The small molecule below binds the protein below.
Small molecule (SMILES): CC(=O)N[C@@H]1[C@@H](O)[C@H](O)[C@@H](CO)O[C@H]1O

Binding-site contacts:
Ligand atom C7 contacts residue ASN403 of chain 1.A at 3.3 Å.
Ligand atom O5 contacts residue ASN403 of chain 1.A at 2.4 Å (h-bond).
Ligand atom C2 contacts residue ASN403 of chain 1.A at 2.4 Å.
Ligand atom C1 contacts residue LEU377 of chain 1.A at 4.2 Å (hydrophobic).
Ligand atom C5 contacts residue LEU377 of chain 1.A at 4.2 Å (hydrophobic).
Ligand atom C1 contacts residue ASN403 of chain 1.A at 1.4 Å.
Ligand atom N2 contacts residue ASN403 of chain 1.A at 2.8 Å (h-bond).
Ligand atom O7 contacts residue SER404 of chain 1.A at 3.7 Å.
Ligand atom C8 contacts residue ASN403 of chain 1.A at 4.3 Å.
Ligand atom O7 contacts residue ASN403 of chain 1.A at 3.2 Å (h-bond).
Ligand atom C4 contacts residue ASN403 of chain 1.A at 4.2 Å.
Ligand atom C7 contacts residue SER404 of chain 1.A at 4.0 Å.
Ligand atom C5 contacts residue ASN403 of chain 1.A at 3.7 Å.
Ligand atom C8 contacts residue SER404 of chain 1.A at 3.4 Å.
Ligand atom O5 contacts residue LEU377 of chain 1.A at 3.7 Å.
Ligand atom C6 contacts residue LEU377 of chain 1.A at 4.3 Å (hydrophobic).
Ligand atom C3 contacts residue ASN403 of chain 1.A at 3.7 Å.
Ligand atom O7 contacts residue THR405 of chain 1.A at 4.3 Å.

Sequence of chain 1.A:
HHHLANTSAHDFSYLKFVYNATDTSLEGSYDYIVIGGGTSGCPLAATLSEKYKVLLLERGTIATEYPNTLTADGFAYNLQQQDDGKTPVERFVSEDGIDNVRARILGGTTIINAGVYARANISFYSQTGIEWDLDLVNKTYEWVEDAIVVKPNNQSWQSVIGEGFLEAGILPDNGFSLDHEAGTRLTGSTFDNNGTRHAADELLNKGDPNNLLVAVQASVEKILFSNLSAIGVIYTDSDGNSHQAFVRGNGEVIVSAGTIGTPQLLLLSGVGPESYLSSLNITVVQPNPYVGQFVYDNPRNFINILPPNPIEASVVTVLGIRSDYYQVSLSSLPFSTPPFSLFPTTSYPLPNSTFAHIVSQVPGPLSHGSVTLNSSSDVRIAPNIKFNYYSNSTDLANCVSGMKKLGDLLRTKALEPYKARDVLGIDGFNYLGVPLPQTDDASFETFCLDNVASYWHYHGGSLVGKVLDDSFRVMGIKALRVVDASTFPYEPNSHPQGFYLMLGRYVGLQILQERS